Binding-site contacts:
Ligand atom O contacts residue TYR56 of chain 1.A at 4.1 Å.
Ligand atom C7 contacts residue LEU53 of chain 1.A at 4.0 Å (hydrophobic).
Ligand atom C1 contacts residue PRO41 of chain 1.A at 3.7 Å (hydrophobic).
Ligand atom C1 contacts residue VAL46 of chain 1.A at 3.8 Å (hydrophobic).
Ligand atom N contacts residue VAL46 of chain 1.A at 4.0 Å.
Ligand atom O3 contacts residue TRP40 of chain 1.A at 3.7 Å.
Ligand atom C contacts residue PRO41 of chain 1.A at 3.7 Å (hydrophobic).
Ligand atom C12 contacts residue LEU51 of chain 1.A at 3.5 Å (hydrophobic).
Ligand atom C9 contacts residue PRO41 of chain 1.A at 3.9 Å (hydrophobic).
Ligand atom C5 contacts residue ASN99 of chain 1.A at 3.4 Å.
Ligand atom C11 contacts residue TRP40 of chain 1.A at 3.9 Å (hydrophobic).
Ligand atom C19 contacts residue LYS50 of chain 1.A at 4.0 Å.
Ligand atom C22 contacts residue LEU51 of chain 1.A at 4.1 Å (hydrophobic).
Ligand atom C2 contacts residue VAL46 of chain 1.A at 4.0 Å (hydrophobic).
Ligand atom C4 contacts residue TYR98 of chain 1.A at 3.6 Å (hydrophobic).
Ligand atom C22 contacts residue TRP40 of chain 1.A at 3.6 Å (hydrophobic).
Ligand atom C contacts residue ILE105 of chain 1.A at 3.9 Å (hydrophobic).
Ligand atom O1 contacts residue PRO41 of chain 1.A at 3.4 Å (h-bond).
Ligand atom C4 contacts residue TYR56 of chain 1.A at 4.0 Å (hydrophobic).
Ligand atom N1 contacts residue LEU51 of chain 1.A at 3.5 Å.
Ligand atom C14 contacts residue LEU51 of chain 1.A at 3.5 Å (hydrophobic).
Ligand atom C5 contacts residue TYR98 of chain 1.A at 3.7 Å (hydrophobic).
Ligand atom O contacts residue ASN99 of chain 1.A at 3.0 Å (h-bond).
Ligand atom C4 contacts residue ASN99 of chain 1.A at 4.0 Å.
Ligand atom O1 contacts residue GLN44 of chain 1.A at 4.0 Å.
Ligand atom C1 contacts residue PHE42 of chain 1.A at 3.7 Å (hydrophobic).
Ligand atom C contacts residue VAL46 of chain 1.A at 3.6 Å (hydrophobic).
Ligand atom C16 contacts residue LEU51 of chain 1.A at 4.1 Å (hydrophobic).
Ligand atom C5 contacts residue LEU53 of chain 1.A at 4.1 Å (hydrophobic).
Ligand atom O contacts residue ILE105 of chain 1.A at 4.1 Å.
Ligand atom C10 contacts residue LEU51 of chain 1.A at 4.0 Å (hydrophobic).
Ligand atom C16 contacts residue TRP40 of chain 1.A at 4.0 Å (hydrophobic).
Ligand atom N contacts residue PRO41 of chain 1.A at 2.9 Å (h-bond).
Ligand atom C2 contacts residue ILE105 of chain 1.A at 4.1 Å (hydrophobic).
Ligand atom N contacts residue ILE105 of chain 1.A at 4.0 Å.
Ligand atom O2 contacts residue LEU51 of chain 1.A at 4.0 Å.
Ligand atom C11 contacts residue LEU51 of chain 1.A at 3.7 Å (hydrophobic).
Ligand atom C15 contacts residue LEU51 of chain 1.A at 3.8 Å (hydrophobic).
Ligand atom C10 contacts residue PRO41 of chain 1.A at 4.0 Å (hydrophobic).
Ligand atom C3 contacts residue ASN99 of chain 1.A at 3.8 Å.

The protein below binds the small molecule below.
Small molecule (SMILES): COc1ccc(S(=O)(=O)N2CCCCC2)cc1NC(=O)c1[nH]c(C)c2c1CCCCC2=O

Sequence of chain 1.A:
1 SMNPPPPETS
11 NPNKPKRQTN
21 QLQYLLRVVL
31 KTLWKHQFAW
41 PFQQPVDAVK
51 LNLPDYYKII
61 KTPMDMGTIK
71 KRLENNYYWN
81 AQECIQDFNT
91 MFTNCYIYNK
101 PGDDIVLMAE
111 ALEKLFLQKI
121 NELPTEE